Sequence of chain 1.C:
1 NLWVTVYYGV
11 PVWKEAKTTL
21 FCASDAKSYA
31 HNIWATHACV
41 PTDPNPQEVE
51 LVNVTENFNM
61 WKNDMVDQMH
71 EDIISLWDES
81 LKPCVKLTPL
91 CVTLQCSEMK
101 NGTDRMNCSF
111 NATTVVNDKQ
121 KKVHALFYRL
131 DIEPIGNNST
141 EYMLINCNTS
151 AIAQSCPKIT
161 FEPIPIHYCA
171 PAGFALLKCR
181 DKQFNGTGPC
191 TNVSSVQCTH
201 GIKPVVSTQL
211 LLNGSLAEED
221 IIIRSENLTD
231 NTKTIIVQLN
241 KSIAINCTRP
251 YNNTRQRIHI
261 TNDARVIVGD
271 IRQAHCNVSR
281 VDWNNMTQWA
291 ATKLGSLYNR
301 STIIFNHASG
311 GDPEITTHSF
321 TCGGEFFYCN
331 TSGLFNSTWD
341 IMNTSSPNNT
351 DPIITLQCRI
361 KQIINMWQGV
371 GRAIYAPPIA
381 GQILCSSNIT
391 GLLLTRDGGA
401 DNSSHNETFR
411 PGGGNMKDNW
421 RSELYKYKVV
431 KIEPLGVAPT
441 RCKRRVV

Binding-site contacts:
Ligand atom O5 contacts residue ASN111 of chain 1.C at 2.4 Å (h-bond).
Ligand atom C5 contacts residue ASN111 of chain 1.C at 3.7 Å.
Ligand atom N2 contacts residue ASN111 of chain 1.C at 3.0 Å (h-bond).
Ligand atom O7 contacts residue GLN95 of chain 1.C at 3.4 Å.
Ligand atom C8 contacts residue ASN111 of chain 1.C at 4.1 Å.
Ligand atom O7 contacts residue SER109 of chain 1.C at 3.8 Å.
Ligand atom C7 contacts residue ASN111 of chain 1.C at 3.7 Å.
Ligand atom C1 contacts residue ASN111 of chain 1.C at 1.4 Å.
Ligand atom C3 contacts residue ASN111 of chain 1.C at 3.8 Å.
Ligand atom C7 contacts residue GLN95 of chain 1.C at 4.5 Å.
Ligand atom C4 contacts residue ASN111 of chain 1.C at 4.3 Å.
Ligand atom C2 contacts residue ASN111 of chain 1.C at 2.5 Å.
Ligand atom C8 contacts residue LYS122 of chain 1.C at 3.8 Å.

A small-molecule ligand and the protein it binds are described below.
Small molecule (SMILES): CC(=O)N[C@H]1[C@H](O[C@H]2[C@H](O)[C@@H](NC(C)=O)CO[C@@H]2CO)O[C@H](CO)[C@@H](O)[C@@H]1O